Binding-site contacts:
Ligand atom C1 contacts residue ASN657 of chain 1.B at 1.5 Å.
Ligand atom O6 contacts residue ASN657 of chain 1.B at 4.2 Å.
Ligand atom O5 contacts residue ASN657 of chain 1.B at 2.5 Å (h-bond).
Ligand atom C7 contacts residue ASN657 of chain 1.B at 3.7 Å.
Ligand atom C3 contacts residue ASN657 of chain 1.B at 3.9 Å.
Ligand atom C2 contacts residue ASN657 of chain 1.B at 2.7 Å.
Ligand atom O7 contacts residue ASN657 of chain 1.B at 4.1 Å.
Ligand atom O6 contacts residue HIS655 of chain 1.B at 4.1 Å.
Ligand atom C4 contacts residue ASN657 of chain 1.B at 4.4 Å.
Ligand atom C5 contacts residue ASN657 of chain 1.B at 3.7 Å.
Ligand atom N2 contacts residue ASN657 of chain 1.B at 3.0 Å (h-bond).

Sequence of chain 1.B:
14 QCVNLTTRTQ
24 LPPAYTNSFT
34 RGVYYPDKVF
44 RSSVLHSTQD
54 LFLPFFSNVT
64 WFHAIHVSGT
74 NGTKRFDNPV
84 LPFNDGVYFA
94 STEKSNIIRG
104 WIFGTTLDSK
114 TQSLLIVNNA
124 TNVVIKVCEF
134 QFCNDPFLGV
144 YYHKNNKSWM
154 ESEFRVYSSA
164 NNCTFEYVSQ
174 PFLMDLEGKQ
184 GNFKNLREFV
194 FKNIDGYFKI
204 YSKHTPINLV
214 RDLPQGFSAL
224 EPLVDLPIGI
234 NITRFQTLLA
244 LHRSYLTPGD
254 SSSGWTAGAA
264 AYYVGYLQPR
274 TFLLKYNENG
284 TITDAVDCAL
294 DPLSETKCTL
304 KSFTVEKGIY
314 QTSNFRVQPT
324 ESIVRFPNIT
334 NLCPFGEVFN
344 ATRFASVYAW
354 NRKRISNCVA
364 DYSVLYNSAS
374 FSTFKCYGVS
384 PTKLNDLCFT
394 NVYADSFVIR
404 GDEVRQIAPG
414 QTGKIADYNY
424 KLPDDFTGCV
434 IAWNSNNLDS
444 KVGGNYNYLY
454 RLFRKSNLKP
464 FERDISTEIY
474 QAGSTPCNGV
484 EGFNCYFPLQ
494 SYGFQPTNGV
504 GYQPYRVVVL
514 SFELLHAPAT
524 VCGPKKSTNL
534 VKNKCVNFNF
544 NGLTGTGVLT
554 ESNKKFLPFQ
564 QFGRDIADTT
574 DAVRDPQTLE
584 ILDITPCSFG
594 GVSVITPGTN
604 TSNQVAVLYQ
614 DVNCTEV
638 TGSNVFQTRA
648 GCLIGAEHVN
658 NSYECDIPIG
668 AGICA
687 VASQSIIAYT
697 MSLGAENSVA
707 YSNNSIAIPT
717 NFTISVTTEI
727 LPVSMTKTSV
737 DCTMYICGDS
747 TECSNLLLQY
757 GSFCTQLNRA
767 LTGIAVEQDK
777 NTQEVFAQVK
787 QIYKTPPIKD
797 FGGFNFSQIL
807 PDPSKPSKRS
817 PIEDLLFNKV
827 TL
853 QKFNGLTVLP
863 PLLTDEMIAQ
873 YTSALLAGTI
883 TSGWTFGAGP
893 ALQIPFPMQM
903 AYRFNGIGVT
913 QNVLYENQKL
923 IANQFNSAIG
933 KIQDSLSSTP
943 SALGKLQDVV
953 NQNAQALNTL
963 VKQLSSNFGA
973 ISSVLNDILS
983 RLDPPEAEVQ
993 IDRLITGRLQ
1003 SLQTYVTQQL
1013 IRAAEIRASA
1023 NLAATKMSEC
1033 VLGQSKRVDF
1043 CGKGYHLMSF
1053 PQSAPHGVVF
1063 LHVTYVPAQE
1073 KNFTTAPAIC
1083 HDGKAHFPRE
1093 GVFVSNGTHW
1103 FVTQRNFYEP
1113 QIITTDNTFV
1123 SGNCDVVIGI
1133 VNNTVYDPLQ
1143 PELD

The small molecule below binds the protein below.
Small molecule (SMILES): CC(=O)N[C@@H]1[C@@H](O)[C@H](O)[C@@H](CO)O[C@H]1O